This protein binds this small molecule.
Small molecule (SMILES): CC(=O)N[C@@H]1[C@@H](O)[C@H](O)[C@@H](CO)O[C@H]1O

Sequence of chain 1.C:
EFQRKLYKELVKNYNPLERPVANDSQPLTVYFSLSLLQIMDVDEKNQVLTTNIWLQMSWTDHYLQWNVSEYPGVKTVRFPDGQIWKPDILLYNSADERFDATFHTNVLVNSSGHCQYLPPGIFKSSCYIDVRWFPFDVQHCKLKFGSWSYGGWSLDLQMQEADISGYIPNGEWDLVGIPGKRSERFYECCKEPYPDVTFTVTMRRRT

Sequence of chain 1.H:
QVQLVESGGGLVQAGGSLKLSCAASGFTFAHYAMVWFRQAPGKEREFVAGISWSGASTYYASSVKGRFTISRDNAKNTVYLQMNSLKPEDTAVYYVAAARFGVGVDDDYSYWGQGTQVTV

Binding-site contacts:
Ligand atom C2 contacts residue GLU70 of chain 1.C at 4.3 Å.
Ligand atom C3 contacts residue ASN67 of chain 1.C at 3.8 Å.
Ligand atom N2 contacts residue GLU70 of chain 1.C at 3.6 Å.
Ligand atom C5 contacts residue ASN67 of chain 1.C at 3.7 Å.
Ligand atom O7 contacts residue SER69 of chain 1.C at 3.2 Å.
Ligand atom O6 contacts residue ASN67 of chain 1.C at 3.7 Å.
Ligand atom C8 contacts residue GLU70 of chain 1.C at 3.7 Å.
Ligand atom C2 contacts residue ASN67 of chain 1.C at 2.5 Å.
Ligand atom C7 contacts residue SER69 of chain 1.C at 3.7 Å.
Ligand atom C1 contacts residue ASN67 of chain 1.C at 1.4 Å.
Ligand atom N2 contacts residue ASN67 of chain 1.C at 2.9 Å (h-bond).
Ligand atom C1 contacts residue GLU70 of chain 1.C at 3.7 Å.
Ligand atom C8 contacts residue GLN2 of chain 1.H at 4.2 Å.
Ligand atom C6 contacts residue ASN67 of chain 1.C at 4.5 Å.
Ligand atom C7 contacts residue GLU70 of chain 1.C at 4.0 Å.
Ligand atom N2 contacts residue SER69 of chain 1.C at 4.1 Å.
Ligand atom C2 contacts residue SER69 of chain 1.C at 4.1 Å.
Ligand atom O5 contacts residue ASN67 of chain 1.C at 2.4 Å (h-bond).
Ligand atom C4 contacts residue ASN67 of chain 1.C at 4.3 Å.
Ligand atom C7 contacts residue ASN67 of chain 1.C at 4.0 Å.